Sequence of chain 1.I:
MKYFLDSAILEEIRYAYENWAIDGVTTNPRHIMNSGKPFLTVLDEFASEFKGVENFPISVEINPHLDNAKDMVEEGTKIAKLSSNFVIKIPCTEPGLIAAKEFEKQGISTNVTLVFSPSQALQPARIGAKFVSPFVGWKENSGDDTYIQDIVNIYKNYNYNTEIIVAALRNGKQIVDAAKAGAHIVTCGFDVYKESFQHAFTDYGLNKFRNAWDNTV

Sequence of chain 1.H:
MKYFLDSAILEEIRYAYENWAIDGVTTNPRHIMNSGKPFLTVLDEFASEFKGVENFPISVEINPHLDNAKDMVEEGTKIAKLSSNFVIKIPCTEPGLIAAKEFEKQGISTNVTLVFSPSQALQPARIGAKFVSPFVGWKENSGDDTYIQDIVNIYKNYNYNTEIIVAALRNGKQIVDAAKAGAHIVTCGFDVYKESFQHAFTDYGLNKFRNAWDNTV

Binding-site contacts:
Ligand atom C1 contacts residue ASN28 of chain 1.I at 3.4 Å.
Ligand atom O14 contacts residue TRP138 of chain 1.I at 3.2 Å (h-bond).
Ligand atom C1 contacts residue LYS89 of chain 1.I at 2.5 Å.
Ligand atom C1 contacts residue ASP6 of chain 1.I at 3.7 Å.
Ligand atom C12 contacts residue HIS31 of chain 1.I at 3.7 Å.
Ligand atom O1 contacts residue HIS31 of chain 1.I at 3.9 Å.
Ligand atom C2 contacts residue PHE135 of chain 1.I at 3.5 Å (hydrophobic).
Ligand atom O8 contacts residue SER133 of chain 1.I at 2.7 Å (h-bond).
Ligand atom C3 contacts residue ASN28 of chain 1.I at 3.6 Å.
Ligand atom O1 contacts residue THR27 of chain 1.I at 3.8 Å.
Ligand atom O1 contacts residue LYS89 of chain 1.I at 3.0 Å (salt-bridge).
Ligand atom S13 contacts residue ARG172 of chain 1.I at 3.3 Å (salt-bridge).
Ligand atom C5 contacts residue SER133 of chain 1.I at 3.5 Å.
Ligand atom C4 contacts residue LYS89 of chain 1.I at 1.3 Å.
Ligand atom C5 contacts residue LYS89 of chain 1.I at 2.2 Å.
Ligand atom C3 contacts residue ASP6 of chain 1.I at 3.2 Å.
Ligand atom O6 contacts residue ASN28 of chain 1.I at 2.4 Å (h-bond).
Ligand atom O2 contacts residue ARG30 of chain 1.I at 3.0 Å (salt-bridge).
Ligand atom O2 contacts residue HIS31 of chain 1.I at 3.8 Å.
Ligand atom O7 contacts residue THR189 of chain 1.I at 3.8 Å.
Ligand atom O6 contacts residue PHE211 of chain 1.H at 3.7 Å.
Ligand atom O7 contacts residue ALA169 of chain 1.I at 3.5 Å.
Ligand atom C2 contacts residue ASN28 of chain 1.I at 3.2 Å.
Ligand atom C12 contacts residue ASP6 of chain 1.I at 3.0 Å.
Ligand atom O14 contacts residue ARG172 of chain 1.I at 2.6 Å (salt-bridge).
Ligand atom O6 contacts residue PHE135 of chain 1.I at 3.4 Å.
Ligand atom O8 contacts residue ASN111 of chain 1.I at 3.0 Å (h-bond).
Ligand atom O1 contacts residue ASP6 of chain 1.I at 2.5 Å (salt-bridge).
Ligand atom O2 contacts residue ASN28 of chain 1.I at 2.9 Å (h-bond).
Ligand atom O1 contacts residue ASN28 of chain 1.I at 3.7 Å.
Ligand atom O1 contacts residue THR26 of chain 1.I at 3.1 Å (h-bond).
Ligand atom C5 contacts residue THR113 of chain 1.I at 3.3 Å.
Ligand atom S13 contacts residue ARG30 of chain 1.I at 3.5 Å (salt-bridge).
Ligand atom O15 contacts residue ARG30 of chain 1.I at 3.1 Å (salt-bridge).
Ligand atom O8 contacts residue LYS89 of chain 1.I at 2.7 Å (salt-bridge).
Ligand atom O7 contacts residue ALA170 of chain 1.I at 3.3 Å (h-bond).
Ligand atom S13 contacts residue ASN28 of chain 1.I at 3.9 Å.
Ligand atom O15 contacts residue ARG172 of chain 1.I at 3.0 Å (salt-bridge).
Ligand atom O7 contacts residue ASP6 of chain 1.I at 2.5 Å (salt-bridge).
Ligand atom C12 contacts residue ASN28 of chain 1.I at 3.6 Å.

This small molecule binds to this protein.
Small molecule (SMILES): O=S(=O)(O)C[C@H](O)[C@@H](O)[C@@H](O)CCO